Sequence of chain 18.E:
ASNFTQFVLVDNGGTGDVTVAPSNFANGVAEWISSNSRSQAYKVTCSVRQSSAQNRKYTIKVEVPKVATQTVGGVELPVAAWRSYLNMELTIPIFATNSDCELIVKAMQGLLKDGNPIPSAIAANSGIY

The small molecule below binds the protein below.
Small molecule (SMILES): N=c1ccn([C@@H]2O[C@H](CO[P](=O)(O)O[C@H]3[C@@H](O)[C@H](n4cnc5c(N)ncnc54)O[C@@H]3CO[P](=O)(O)O[C@H]3[C@@H](O)[C@H](n4ccc(N)nc4=O)O[C@@H]3CO[P](=O)(O)O[C@H]3[C@@H](O)[C@H](n4ccc(=O)[nH]c4=O)O[C@@H]3CO[P](=O)(O)O[C@H]3[C@@H](O)[C@H](n4cnc5c(N)ncnc54)O[C@@H]3CO[P](=O)(O)O[C@H]3[C@@H](O)[C@H](n4cnc5c(=O)nc(N)[nH]c54)O[C@@H]3CO[P](=O)(O)O[C@H]3[C@@H](O)[C@H](n4cnc5c(=O)nc(N)[nH]c54)O[C@@H]3CO)[C@@H](O[P](=O)(O)OC[C@H]3O[C@@H](n4ccc(N)nc4=O)[C@H](O)[C@@H]3O)[C@H]2O)c(=O)[nH]1

Sequence of chain 52.E:
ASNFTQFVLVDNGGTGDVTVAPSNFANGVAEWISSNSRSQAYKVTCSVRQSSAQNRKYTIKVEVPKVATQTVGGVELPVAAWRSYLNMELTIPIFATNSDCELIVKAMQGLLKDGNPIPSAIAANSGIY

Binding-site contacts:
Ligand atom OP2 contacts residue ASN55 of chain 18.E at 3.4 Å (h-bond).
Ligand atom N1 contacts residue TYR85 of chain 52.E at 3.5 Å.
Ligand atom C6 contacts residue THR45 of chain 52.E at 3.3 Å.
Ligand atom O2' contacts residue TYR85 of chain 52.E at 3.4 Å.
Ligand atom C5' contacts residue ARG49 of chain 18.E at 3.5 Å.
Ligand atom C5 contacts residue THR45 of chain 52.E at 3.2 Å.
Ligand atom C4 contacts residue TYR85 of chain 52.E at 3.6 Å (hydrophobic).
Ligand atom OP2 contacts residue LYS57 of chain 18.E at 2.6 Å (salt-bridge).
Ligand atom O4' contacts residue LYS61 of chain 52.E at 2.8 Å (salt-bridge).
Ligand atom C4' contacts residue TYR85 of chain 52.E at 3.2 Å (hydrophobic).
Ligand atom C2 contacts residue SER47 of chain 52.E at 3.2 Å.
Ligand atom N1 contacts residue SER47 of chain 52.E at 2.9 Å (h-bond).
Ligand atom P contacts residue ARG49 of chain 18.E at 3.0 Å.
Ligand atom N7 contacts residue THR45 of chain 52.E at 2.6 Å (h-bond).
Ligand atom O3' contacts residue SER51 of chain 18.E at 3.3 Å (h-bond).
Ligand atom C2' contacts residue GLU63 of chain 52.E at 3.5 Å.
Ligand atom O3' contacts residue ARG49 of chain 18.E at 3.4 Å (salt-bridge).
Ligand atom OP2 contacts residue SER51 of chain 18.E at 3.4 Å (h-bond).
Ligand atom OP1 contacts residue ASN55 of chain 18.E at 2.8 Å (h-bond).
Ligand atom N3 contacts residue TYR85 of chain 52.E at 3.5 Å.
Ligand atom OP1 contacts residue ARG49 of chain 18.E at 2.5 Å (salt-bridge).
Ligand atom OP1 contacts residue SER51 of chain 18.E at 2.9 Å (h-bond).
Ligand atom C2' contacts residue TYR85 of chain 52.E at 3.4 Å (hydrophobic).
Ligand atom P contacts residue SER51 of chain 18.E at 3.5 Å.
Ligand atom N6 contacts residue THR59 of chain 52.E at 2.8 Å (h-bond).
Ligand atom OP2 contacts residue ARG49 of chain 18.E at 2.3 Å (salt-bridge).
Ligand atom O2' contacts residue GLU63 of chain 52.E at 3.2 Å (salt-bridge).
Ligand atom C5' contacts residue TYR85 of chain 52.E at 2.9 Å (hydrophobic).
Ligand atom N7 contacts residue LYS61 of chain 52.E at 3.3 Å.
Ligand atom C8 contacts residue LYS61 of chain 52.E at 3.4 Å.
Ligand atom C5' contacts residue SER51 of chain 18.E at 3.3 Å.
Ligand atom N6 contacts residue THR45 of chain 52.E at 2.7 Å (h-bond).
Ligand atom OP1 contacts residue SER52 of chain 18.E at 3.2 Å.
Ligand atom OP1 contacts residue SER51 of chain 18.E at 3.5 Å.
Ligand atom C3' contacts residue TYR85 of chain 52.E at 3.4 Å (hydrophobic).
Ligand atom OP2 contacts residue TYR85 of chain 52.E at 2.7 Å (h-bond).
Ligand atom O2 contacts residue ASN87 of chain 52.E at 3.3 Å (h-bond).
Ligand atom N6 contacts residue CYS46 of chain 52.E at 3.3 Å (h-bond).
Ligand atom N9 contacts residue LYS61 of chain 52.E at 3.3 Å (salt-bridge).
Ligand atom OP2 contacts residue LYS43 of chain 52.E at 2.7 Å (salt-bridge).